This small molecule binds to this protein.
Small molecule (SMILES): CC(=O)N[C@@H]1[C@@H](O)[C@H](O)[C@@H](CO)O[C@H]1O

Binding-site contacts:
Ligand atom O7 contacts residue ASN329 of chain 1.C at 2.9 Å (h-bond).
Ligand atom C7 contacts residue ASN329 of chain 1.C at 3.1 Å.
Ligand atom C3 contacts residue ASN329 of chain 1.C at 3.8 Å.
Ligand atom C2 contacts residue ASN329 of chain 1.C at 2.4 Å.
Ligand atom C8 contacts residue ASN329 of chain 1.C at 4.3 Å.
Ligand atom N2 contacts residue GLN578 of chain 1.C at 3.4 Å (h-bond).
Ligand atom C1 contacts residue ASN329 of chain 1.C at 1.4 Å.
Ligand atom C5 contacts residue ASN329 of chain 1.C at 3.7 Å.
Ligand atom N2 contacts residue ASN329 of chain 1.C at 2.9 Å (h-bond).
Ligand atom O5 contacts residue ASN329 of chain 1.C at 2.4 Å (h-bond).
Ligand atom C8 contacts residue GLN578 of chain 1.C at 3.3 Å.
Ligand atom C4 contacts residue ASN329 of chain 1.C at 4.2 Å.
Ligand atom C8 contacts residue PRO577 of chain 1.C at 4.2 Å (hydrophobic).
Ligand atom C8 contacts residue LEU580 of chain 1.C at 3.7 Å (hydrophobic).
Ligand atom C7 contacts residue GLN578 of chain 1.C at 3.8 Å.

Sequence of chain 1.C:
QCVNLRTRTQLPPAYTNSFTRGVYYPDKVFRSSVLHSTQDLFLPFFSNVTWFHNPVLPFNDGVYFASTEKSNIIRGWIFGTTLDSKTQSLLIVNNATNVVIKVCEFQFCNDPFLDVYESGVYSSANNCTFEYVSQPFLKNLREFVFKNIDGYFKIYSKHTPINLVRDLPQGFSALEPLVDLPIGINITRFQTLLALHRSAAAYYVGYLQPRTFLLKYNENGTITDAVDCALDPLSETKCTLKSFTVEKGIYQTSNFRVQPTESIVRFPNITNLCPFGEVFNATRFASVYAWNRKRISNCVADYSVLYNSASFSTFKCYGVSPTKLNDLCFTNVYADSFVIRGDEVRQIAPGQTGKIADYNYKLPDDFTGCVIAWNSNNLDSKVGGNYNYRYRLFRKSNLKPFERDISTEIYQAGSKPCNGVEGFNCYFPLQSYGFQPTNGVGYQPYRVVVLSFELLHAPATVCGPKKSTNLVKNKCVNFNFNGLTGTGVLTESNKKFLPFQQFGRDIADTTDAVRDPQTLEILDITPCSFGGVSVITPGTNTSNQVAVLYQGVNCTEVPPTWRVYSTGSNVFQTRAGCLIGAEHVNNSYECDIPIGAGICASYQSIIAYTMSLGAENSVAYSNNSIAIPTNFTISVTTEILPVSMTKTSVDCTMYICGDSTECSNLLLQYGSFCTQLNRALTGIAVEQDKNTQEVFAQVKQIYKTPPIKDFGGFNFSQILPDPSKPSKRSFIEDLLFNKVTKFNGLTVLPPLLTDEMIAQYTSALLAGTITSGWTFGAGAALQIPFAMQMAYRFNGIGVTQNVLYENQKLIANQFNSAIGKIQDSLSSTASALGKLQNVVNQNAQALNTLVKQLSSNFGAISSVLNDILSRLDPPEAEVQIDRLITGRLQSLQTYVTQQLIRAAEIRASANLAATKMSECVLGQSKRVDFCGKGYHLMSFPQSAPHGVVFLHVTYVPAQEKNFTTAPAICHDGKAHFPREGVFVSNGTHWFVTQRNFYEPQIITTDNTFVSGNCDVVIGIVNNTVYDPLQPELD